The small molecule below binds the protein below.
Small molecule (SMILES): CC(=O)N[C@@H]1[C@@H](O)[C@H](O)[C@@H](CO)O[C@H]1O

Sequence of chain 1.I:
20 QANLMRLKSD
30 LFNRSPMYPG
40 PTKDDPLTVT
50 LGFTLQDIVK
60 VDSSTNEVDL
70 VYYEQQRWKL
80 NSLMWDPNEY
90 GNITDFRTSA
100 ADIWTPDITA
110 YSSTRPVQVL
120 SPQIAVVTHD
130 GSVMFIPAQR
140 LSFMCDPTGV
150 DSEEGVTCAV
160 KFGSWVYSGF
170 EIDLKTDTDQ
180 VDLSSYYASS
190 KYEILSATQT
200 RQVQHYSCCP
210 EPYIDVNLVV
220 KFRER

Binding-site contacts:
Ligand atom C4 contacts residue ASN91 of chain 1.I at 4.2 Å.
Ligand atom C7 contacts residue ASN91 of chain 1.I at 3.4 Å.
Ligand atom O7 contacts residue GLY90 of chain 1.I at 3.9 Å.
Ligand atom C7 contacts residue GLY90 of chain 1.I at 3.9 Å.
Ligand atom C2 contacts residue ASN91 of chain 1.I at 2.4 Å.
Ligand atom C8 contacts residue ASP43 of chain 1.H at 4.2 Å.
Ligand atom C8 contacts residue GLY90 of chain 1.I at 3.8 Å.
Ligand atom C3 contacts residue ASN91 of chain 1.I at 3.8 Å.
Ligand atom C1 contacts residue ASN91 of chain 1.I at 1.4 Å.
Ligand atom N2 contacts residue ASN91 of chain 1.I at 2.9 Å (h-bond).
Ligand atom O5 contacts residue ASN91 of chain 1.I at 2.4 Å (h-bond).
Ligand atom N2 contacts residue GLY90 of chain 1.I at 4.3 Å.
Ligand atom O7 contacts residue ASN91 of chain 1.I at 3.5 Å (h-bond).
Ligand atom C5 contacts residue ASN91 of chain 1.I at 3.8 Å.

Sequence of chain 1.H:
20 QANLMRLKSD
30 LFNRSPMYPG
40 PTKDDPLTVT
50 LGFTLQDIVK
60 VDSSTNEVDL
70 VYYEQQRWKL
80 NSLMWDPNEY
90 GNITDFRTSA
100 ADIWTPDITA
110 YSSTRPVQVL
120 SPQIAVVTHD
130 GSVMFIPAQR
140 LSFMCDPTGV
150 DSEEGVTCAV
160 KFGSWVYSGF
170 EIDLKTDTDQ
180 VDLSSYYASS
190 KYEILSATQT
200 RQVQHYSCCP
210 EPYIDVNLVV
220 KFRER